Sequence of chain 1.B:
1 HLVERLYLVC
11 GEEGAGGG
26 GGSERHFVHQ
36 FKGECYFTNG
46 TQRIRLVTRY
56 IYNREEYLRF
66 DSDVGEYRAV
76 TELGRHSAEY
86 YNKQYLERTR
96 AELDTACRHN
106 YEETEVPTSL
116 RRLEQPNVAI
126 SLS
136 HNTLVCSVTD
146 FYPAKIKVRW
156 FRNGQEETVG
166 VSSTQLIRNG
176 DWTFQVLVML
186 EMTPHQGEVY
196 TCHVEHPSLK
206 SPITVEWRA

This protein binds this small molecule.
Small molecule (SMILES): CC(=O)N[C@@H]1[C@@H](O)[C@H](O)[C@@H](CO)O[C@H]1O

Binding-site contacts:
Ligand atom C7 contacts residue GLN47 of chain 1.B at 4.1 Å.
Ligand atom O7 contacts residue ASN44 of chain 1.B at 3.7 Å.
Ligand atom C5 contacts residue GLN47 of chain 1.B at 4.1 Å.
Ligand atom N2 contacts residue GLN47 of chain 1.B at 4.0 Å.
Ligand atom C2 contacts residue ASN44 of chain 1.B at 2.5 Å.
Ligand atom N2 contacts residue ASN44 of chain 1.B at 3.0 Å (h-bond).
Ligand atom C5 contacts residue ASN44 of chain 1.B at 3.6 Å.
Ligand atom O6 contacts residue GLN47 of chain 1.B at 3.5 Å.
Ligand atom C3 contacts residue ASN44 of chain 1.B at 3.8 Å.
Ligand atom O3 contacts residue GLN47 of chain 1.B at 4.3 Å.
Ligand atom O6 contacts residue ASN44 of chain 1.B at 4.5 Å.
Ligand atom O5 contacts residue GLN47 of chain 1.B at 3.2 Å (h-bond).
Ligand atom C1 contacts residue GLN47 of chain 1.B at 3.3 Å.
Ligand atom O7 contacts residue GLN47 of chain 1.B at 3.4 Å (h-bond).
Ligand atom C3 contacts residue GLN47 of chain 1.B at 4.0 Å.
Ligand atom C1 contacts residue ASN44 of chain 1.B at 1.4 Å.
Ligand atom C4 contacts residue ASN44 of chain 1.B at 4.2 Å.
Ligand atom O5 contacts residue ASN44 of chain 1.B at 2.3 Å (h-bond).
Ligand atom C2 contacts residue GLN47 of chain 1.B at 3.1 Å.
Ligand atom C7 contacts residue ASN44 of chain 1.B at 3.6 Å.
Ligand atom C4 contacts residue GLN47 of chain 1.B at 3.9 Å.